Binding-site contacts:
Ligand atom C7 contacts residue LEU772 of chain 1.A at 3.6 Å (hydrophobic).
Ligand atom N2 contacts residue SER775 of chain 1.A at 3.0 Å (h-bond).
Ligand atom CL contacts residue LEU780 of chain 1.A at 3.5 Å.
Ligand atom O1 contacts residue LYS751 of chain 1.D at 3.5 Å (salt-bridge).
Ligand atom C7 contacts residue ILE502 of chain 1.D at 3.8 Å (hydrophobic).
Ligand atom N3 contacts residue SER750 of chain 1.D at 3.4 Å (h-bond).
Ligand atom C10 contacts residue SER775 of chain 1.A at 3.8 Å.
Ligand atom C3 contacts residue LYS751 of chain 1.D at 3.9 Å.
Ligand atom C4 contacts residue LYS751 of chain 1.D at 3.8 Å.
Ligand atom N2 contacts residue PRO515 of chain 1.A at 3.4 Å (h-bond).
Ligand atom C11 contacts residue SER518 of chain 1.A at 3.2 Å.
Ligand atom O3 contacts residue MET517 of chain 1.A at 3.4 Å.
Ligand atom C7 contacts residue LYS514 of chain 1.A at 3.7 Å.
Ligand atom C8 contacts residue PRO515 of chain 1.A at 3.3 Å (hydrophobic).
Ligand atom C6 contacts residue SER775 of chain 1.A at 3.6 Å.
Ligand atom C12 contacts residue SER750 of chain 1.D at 3.9 Å.
Ligand atom O3 contacts residue SER518 of chain 1.A at 3.2 Å (h-bond).
Ligand atom O2 contacts residue SER518 of chain 1.A at 2.9 Å (h-bond).
Ligand atom N2 contacts residue SER750 of chain 1.D at 3.8 Å.
Ligand atom C3 contacts residue GLY752 of chain 1.D at 3.4 Å.
Ligand atom O4 contacts residue MET517 of chain 1.A at 3.6 Å.
Ligand atom S1 contacts residue PRO515 of chain 1.A at 3.8 Å.
Ligand atom C1 contacts residue PRO515 of chain 1.A at 3.3 Å (hydrophobic).
Ligand atom CL contacts residue ASP781 of chain 1.A at 2.9 Å.
Ligand atom O2 contacts residue MET517 of chain 1.A at 3.4 Å.
Ligand atom C11 contacts residue MET517 of chain 1.A at 3.7 Å (hydrophobic).
Ligand atom N1 contacts residue PRO515 of chain 1.A at 2.8 Å (h-bond).
Ligand atom C3 contacts residue PRO515 of chain 1.D at 3.9 Å (hydrophobic).
Ligand atom O4 contacts residue LYS784 of chain 1.A at 3.1 Å.
Ligand atom O2 contacts residue PRO515 of chain 1.A at 3.5 Å.
Ligand atom C2 contacts residue PRO515 of chain 1.A at 3.9 Å (hydrophobic).
Ligand atom C13 contacts residue PHE516 of chain 1.A at 3.7 Å (hydrophobic).
Ligand atom C11 contacts residue SER750 of chain 1.D at 3.8 Å.
Ligand atom C4 contacts residue ILE502 of chain 1.D at 3.6 Å (hydrophobic).
Ligand atom C5 contacts residue LEU772 of chain 1.A at 3.7 Å (hydrophobic).
Ligand atom C14 contacts residue SER775 of chain 1.A at 3.5 Å.
Ligand atom C5 contacts residue ILE502 of chain 1.D at 3.7 Å (hydrophobic).
Ligand atom C9 contacts residue SER750 of chain 1.D at 3.9 Å.
Ligand atom C14 contacts residue PHE516 of chain 1.A at 3.9 Å (hydrophobic).
Ligand atom C4 contacts residue GLY752 of chain 1.D at 3.5 Å.

Sequence of chain 1.D:
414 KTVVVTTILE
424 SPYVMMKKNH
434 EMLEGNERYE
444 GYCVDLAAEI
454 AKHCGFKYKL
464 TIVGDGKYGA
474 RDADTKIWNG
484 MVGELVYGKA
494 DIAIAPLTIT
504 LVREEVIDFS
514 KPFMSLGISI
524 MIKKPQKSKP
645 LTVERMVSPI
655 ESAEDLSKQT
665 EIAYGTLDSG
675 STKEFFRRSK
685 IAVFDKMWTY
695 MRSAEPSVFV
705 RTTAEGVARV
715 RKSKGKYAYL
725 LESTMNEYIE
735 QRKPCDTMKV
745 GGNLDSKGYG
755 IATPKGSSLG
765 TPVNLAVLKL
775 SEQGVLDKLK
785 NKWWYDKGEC

A protein and the small-molecule ligand that binds it are described below.
Small molecule (SMILES): NS(=O)(=O)c1cc2c(cc1Cl)N[C@H]([C@H]1C[C@H]3C=C[C@@H]1C3)NS2(=O)=O

Sequence of chain 1.A:
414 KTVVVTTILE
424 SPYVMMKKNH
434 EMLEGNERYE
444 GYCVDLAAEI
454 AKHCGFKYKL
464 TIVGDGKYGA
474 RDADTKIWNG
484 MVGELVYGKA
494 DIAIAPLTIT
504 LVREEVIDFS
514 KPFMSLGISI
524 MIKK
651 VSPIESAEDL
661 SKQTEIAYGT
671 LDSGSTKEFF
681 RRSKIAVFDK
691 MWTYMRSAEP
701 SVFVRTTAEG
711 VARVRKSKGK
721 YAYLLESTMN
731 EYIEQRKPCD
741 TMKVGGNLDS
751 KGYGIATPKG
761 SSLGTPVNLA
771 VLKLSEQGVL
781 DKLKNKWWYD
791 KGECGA